Sequence of chain 1.A:
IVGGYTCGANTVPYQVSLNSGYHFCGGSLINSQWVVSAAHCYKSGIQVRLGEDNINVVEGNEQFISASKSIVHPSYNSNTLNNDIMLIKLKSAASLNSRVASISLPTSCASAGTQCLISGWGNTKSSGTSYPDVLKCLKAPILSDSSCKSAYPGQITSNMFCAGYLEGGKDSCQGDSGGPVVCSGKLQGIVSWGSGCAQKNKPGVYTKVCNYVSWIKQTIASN

This small molecule binds to this protein.
Small molecule (SMILES): NC(=[NH2+])c1ccc2[nH]c(-c3cc(F)ccc3[O-])nc2c1

Binding-site contacts:
Ligand atom N1 contacts residue ASP171 of chain 1.A at 3.1 Å (salt-bridge).
Ligand atom C4' contacts residue GLN174 of chain 1.A at 3.7 Å.
Ligand atom C2' contacts residue GLN174 of chain 1.A at 3.5 Å.
Ligand atom C8 contacts residue SER177 of chain 1.A at 3.6 Å.
Ligand atom C7 contacts residue GLY194 of chain 1.A at 3.9 Å.
Ligand atom N1 contacts residue SER172 of chain 1.A at 3.3 Å (h-bond).
Ligand atom C4 contacts residue GLN174 of chain 1.A at 3.9 Å.
Ligand atom C3 contacts residue VAL191 of chain 1.A at 3.5 Å (hydrophobic).
Ligand atom C8 contacts residue GLN174 of chain 1.A at 3.6 Å.
Ligand atom N4 contacts residue GLN174 of chain 1.A at 3.9 Å.
Ligand atom C6' contacts residue SER177 of chain 1.A at 3.5 Å.
Ligand atom C1 contacts residue TRP193 of chain 1.A at 4.0 Å (hydrophobic).
Ligand atom C3' contacts residue GLN174 of chain 1.A at 3.4 Å.
Ligand atom C1 contacts residue CYS173 of chain 1.A at 3.8 Å (hydrophobic).
Ligand atom N2 contacts residue GLY204 of chain 1.A at 3.6 Å.
Ligand atom O6' contacts residue HIS40 of chain 1.A at 2.8 Å (h-bond).
Ligand atom C2 contacts residue VAL191 of chain 1.A at 3.6 Å (hydrophobic).
Ligand atom N2 contacts residue ASP171 of chain 1.A at 3.1 Å (salt-bridge).
Ligand atom C1 contacts residue SER172 of chain 1.A at 3.8 Å.
Ligand atom C4 contacts residue CYS173 of chain 1.A at 3.8 Å (hydrophobic).
Ligand atom N1 contacts residue GLY194 of chain 1.A at 3.7 Å.
Ligand atom N3 contacts residue GLN174 of chain 1.A at 3.7 Å.
Ligand atom C5 contacts residue CYS173 of chain 1.A at 3.9 Å (hydrophobic).
Ligand atom N2 contacts residue SER172 of chain 1.A at 3.0 Å (h-bond).
Ligand atom C4 contacts residue SER177 of chain 1.A at 3.1 Å.
Ligand atom N1 contacts residue GLY196 of chain 1.A at 2.9 Å (h-bond).
Ligand atom C7 contacts residue ASP171 of chain 1.A at 3.7 Å.
Ligand atom N1 contacts residue CYS197 of chain 1.A at 3.9 Å.
Ligand atom O6' contacts residue SER177 of chain 1.A at 2.2 Å (h-bond).
Ligand atom C3 contacts residue SER177 of chain 1.A at 3.3 Å.
Ligand atom C2 contacts residue CYS173 of chain 1.A at 3.9 Å (hydrophobic).
Ligand atom F3' contacts residue GLN174 of chain 1.A at 3.3 Å.
Ligand atom C2 contacts residue SER172 of chain 1.A at 3.7 Å.
Ligand atom N2 contacts residue TRP193 of chain 1.A at 3.8 Å.
Ligand atom C7 contacts residue SER172 of chain 1.A at 3.2 Å.
Ligand atom C6' contacts residue HIS40 of chain 1.A at 3.7 Å.
Ligand atom C3 contacts residue CYS173 of chain 1.A at 3.6 Å (hydrophobic).
Ligand atom C1' contacts residue GLN174 of chain 1.A at 3.7 Å.
Ligand atom C5 contacts residue GLN174 of chain 1.A at 3.8 Å.
Ligand atom N3 contacts residue SER177 of chain 1.A at 2.5 Å (h-bond).